This protein binds this small molecule.
Small molecule (SMILES): Cc1nc(-c2ccc(OCCCCCN3CCN(c4ccnc(N)c4)C3=O)cc2)no1

Binding-site contacts:
Ligand atom C14 contacts residue PHE155 of chain 9.A at 3.9 Å (hydrophobic).
Ligand atom O3 contacts residue ASP112 of chain 9.A at 3.6 Å.
Ligand atom C15 contacts residue MET195 of chain 9.A at 3.8 Å (hydrophobic).
Ligand atom C4 contacts residue TRP203 of chain 9.A at 4.0 Å (hydrophobic).
Ligand atom O2 contacts residue PHE137 of chain 9.A at 4.0 Å.
Ligand atom C13 contacts residue PHE135 of chain 9.A at 3.4 Å (hydrophobic).
Ligand atom C12 contacts residue MET195 of chain 9.A at 3.8 Å (hydrophobic).
Ligand atom C3 contacts residue ASP112 of chain 9.A at 3.0 Å.
Ligand atom N1 contacts residue THR114 of chain 9.A at 4.0 Å.
Ligand atom C19 contacts residue VAL192 of chain 9.A at 3.4 Å (hydrophobic).
Ligand atom C16 contacts residue PHE155 of chain 9.A at 3.9 Å (hydrophobic).
Ligand atom C8 contacts residue TYR201 of chain 9.A at 3.3 Å (hydrophobic).
Ligand atom C18 contacts residue PHE155 of chain 9.A at 3.9 Å (hydrophobic).
Ligand atom C7 contacts residue TYR201 of chain 9.A at 3.8 Å (hydrophobic).
Ligand atom C14 contacts residue PHE135 of chain 9.A at 3.7 Å (hydrophobic).
Ligand atom O3 contacts residue ILE113 of chain 9.A at 3.0 Å (h-bond).
Ligand atom N1 contacts residue ASP112 of chain 9.A at 3.9 Å.
Ligand atom N5 contacts residue PHE137 of chain 9.A at 3.5 Å.
Ligand atom N6 contacts residue PHE155 of chain 9.A at 3.8 Å.
Ligand atom C15 contacts residue VAL192 of chain 9.A at 3.2 Å (hydrophobic).
Ligand atom O2 contacts residue PHE233 of chain 9.A at 3.0 Å.
Ligand atom C9 contacts residue ILE113 of chain 9.A at 3.7 Å (hydrophobic).
Ligand atom C19 contacts residue ILE24 of chain 9.C at 3.5 Å (hydrophobic).
Ligand atom N6 contacts residue ILE24 of chain 9.C at 3.9 Å.
Ligand atom C13 contacts residue MET195 of chain 9.A at 3.9 Å (hydrophobic).
Ligand atom N4 contacts residue TRP203 of chain 9.A at 3.6 Å (h-bond).
Ligand atom C17 contacts residue PHE155 of chain 9.A at 3.7 Å (hydrophobic).
Ligand atom N5 contacts residue PHE233 of chain 9.A at 3.2 Å.
Ligand atom C17 contacts residue PHE135 of chain 9.A at 3.9 Å (hydrophobic).
Ligand atom C16 contacts residue PHE135 of chain 9.A at 3.4 Å (hydrophobic).
Ligand atom N2 contacts residue TRP203 of chain 9.A at 3.9 Å.
Ligand atom C2 contacts residue THR114 of chain 9.A at 3.6 Å.
Ligand atom C14 contacts residue MET195 of chain 9.A at 3.9 Å (hydrophobic).
Ligand atom O1 contacts residue MET195 of chain 9.A at 3.2 Å.
Ligand atom C22 contacts residue VAL179 of chain 9.A at 3.4 Å (hydrophobic).
Ligand atom C16 contacts residue ILE111 of chain 9.A at 3.5 Å (hydrophobic).
Ligand atom C13 contacts residue ILE111 of chain 9.A at 4.0 Å (hydrophobic).
Ligand atom C5 contacts residue TRP203 of chain 9.A at 3.8 Å (hydrophobic).
Ligand atom C2 contacts residue ASP112 of chain 9.A at 2.8 Å.
Ligand atom C7 contacts residue ASN228 of chain 9.A at 3.8 Å.

Sequence of chain 10.C:
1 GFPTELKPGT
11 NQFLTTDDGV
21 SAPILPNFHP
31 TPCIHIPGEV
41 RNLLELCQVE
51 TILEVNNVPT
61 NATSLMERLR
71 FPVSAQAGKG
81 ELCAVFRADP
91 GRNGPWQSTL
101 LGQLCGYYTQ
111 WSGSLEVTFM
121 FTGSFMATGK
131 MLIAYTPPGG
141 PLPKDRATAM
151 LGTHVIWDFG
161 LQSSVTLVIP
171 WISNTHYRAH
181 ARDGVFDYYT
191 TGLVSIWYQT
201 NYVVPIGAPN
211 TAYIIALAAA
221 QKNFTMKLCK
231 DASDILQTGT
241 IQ

Sequence of chain 9.A:
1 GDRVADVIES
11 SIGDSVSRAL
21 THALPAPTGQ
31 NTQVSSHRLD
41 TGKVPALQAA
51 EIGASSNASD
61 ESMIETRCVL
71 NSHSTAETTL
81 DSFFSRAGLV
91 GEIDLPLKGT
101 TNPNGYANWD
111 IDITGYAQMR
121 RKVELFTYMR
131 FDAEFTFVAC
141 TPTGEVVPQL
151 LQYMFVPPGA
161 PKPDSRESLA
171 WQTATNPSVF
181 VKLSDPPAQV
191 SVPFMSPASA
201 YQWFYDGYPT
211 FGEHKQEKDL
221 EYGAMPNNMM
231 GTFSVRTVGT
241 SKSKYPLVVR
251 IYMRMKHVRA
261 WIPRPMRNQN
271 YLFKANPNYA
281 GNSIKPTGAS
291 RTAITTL

Sequence of chain 9.C:
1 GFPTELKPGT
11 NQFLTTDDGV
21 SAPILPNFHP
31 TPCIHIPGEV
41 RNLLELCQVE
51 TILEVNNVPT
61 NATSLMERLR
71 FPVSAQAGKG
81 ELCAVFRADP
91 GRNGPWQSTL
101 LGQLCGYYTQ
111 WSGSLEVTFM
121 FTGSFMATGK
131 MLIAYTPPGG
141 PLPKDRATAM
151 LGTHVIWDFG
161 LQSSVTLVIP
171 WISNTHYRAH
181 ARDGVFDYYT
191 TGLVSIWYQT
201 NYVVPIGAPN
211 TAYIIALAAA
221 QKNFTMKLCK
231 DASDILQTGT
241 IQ